Sequence of chain 1.J:
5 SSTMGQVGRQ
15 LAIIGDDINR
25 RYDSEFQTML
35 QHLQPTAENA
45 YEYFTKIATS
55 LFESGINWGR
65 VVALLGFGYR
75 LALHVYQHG

Sequence of chain 1.I:
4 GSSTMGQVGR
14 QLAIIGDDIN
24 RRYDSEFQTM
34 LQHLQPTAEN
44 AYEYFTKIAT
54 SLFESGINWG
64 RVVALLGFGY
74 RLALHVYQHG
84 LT

The small molecule below binds the protein below.
Small molecule (SMILES): CCCCCCCC(=O)OC[C@H](COP(=O)(O)OC[C@H](N)C(=O)O)OC(=O)CCCCCCC

Binding-site contacts:
Ligand atom C3G contacts residue ILE60 of chain 1.J at 4.2 Å (hydrophobic).
Ligand atom CB contacts residue ASN61 of chain 1.J at 4.0 Å.
Ligand atom C5B contacts residue TYR73 of chain 1.I at 3.9 Å (hydrophobic).
Ligand atom OXT contacts residue ASN61 of chain 1.J at 4.2 Å.
Ligand atom O contacts residue ILE60 of chain 1.J at 4.2 Å.
Ligand atom C8B contacts residue LEU69 of chain 1.J at 4.2 Å (hydrophobic).
Ligand atom C2B contacts residue TYR73 of chain 1.I at 3.5 Å (hydrophobic).
Ligand atom O3P contacts residue ASN23 of chain 1.I at 3.8 Å.
Ligand atom P contacts residue ASN61 of chain 1.J at 4.1 Å.
Ligand atom C7B contacts residue LEU69 of chain 1.J at 3.8 Å (hydrophobic).
Ligand atom C7B contacts residue VAL66 of chain 1.J at 4.0 Å (hydrophobic).
Ligand atom O3G contacts residue ILE60 of chain 1.J at 3.7 Å.
Ligand atom P contacts residue TRP62 of chain 1.J at 4.0 Å.
Ligand atom C2A contacts residue ILE60 of chain 1.J at 4.0 Å (hydrophobic).
Ligand atom O2G contacts residue TYR73 of chain 1.I at 3.7 Å.
Ligand atom C6B contacts residue LEU69 of chain 1.I at 3.8 Å (hydrophobic).
Ligand atom OXT contacts residue ILE60 of chain 1.J at 3.3 Å (h-bond).
Ligand atom P contacts residue TYR73 of chain 1.I at 3.7 Å.
Ligand atom C contacts residue ILE60 of chain 1.J at 4.0 Å (hydrophobic).
Ligand atom O1B contacts residue ILE60 of chain 1.J at 3.8 Å.
Ligand atom O1B contacts residue ASN61 of chain 1.J at 3.2 Å.
Ligand atom C6B contacts residue VAL66 of chain 1.J at 3.8 Å (hydrophobic).
Ligand atom C3B contacts residue VAL65 of chain 1.J at 3.9 Å (hydrophobic).
Ligand atom O3G contacts residue ASN61 of chain 1.J at 3.3 Å.
Ligand atom O3P contacts residue ASN61 of chain 1.J at 3.3 Å.
Ligand atom C7B contacts residue LEU69 of chain 1.I at 3.7 Å (hydrophobic).
Ligand atom O3G contacts residue TYR73 of chain 1.I at 4.2 Å.
Ligand atom O1G contacts residue ILE60 of chain 1.J at 3.8 Å.
Ligand atom O2P contacts residue TYR73 of chain 1.I at 2.4 Å (h-bond).
Ligand atom C4B contacts residue TRP62 of chain 1.J at 3.7 Å (hydrophobic).
Ligand atom O1B contacts residue VAL65 of chain 1.J at 3.5 Å.
Ligand atom C1B contacts residue TYR73 of chain 1.I at 4.1 Å (hydrophobic).
Ligand atom C6B contacts residue TYR73 of chain 1.I at 4.1 Å (hydrophobic).
Ligand atom C4B contacts residue TYR73 of chain 1.I at 3.5 Å (hydrophobic).
Ligand atom C1B contacts residue TRP62 of chain 1.J at 4.0 Å (hydrophobic).
Ligand atom C3G contacts residue TYR73 of chain 1.I at 3.9 Å (hydrophobic).
Ligand atom O3P contacts residue TRP62 of chain 1.J at 2.9 Å (h-bond).
Ligand atom O2P contacts residue ARG74 of chain 1.I at 4.2 Å.
Ligand atom O3G contacts residue TRP62 of chain 1.J at 3.9 Å.
Ligand atom O1B contacts residue TRP62 of chain 1.J at 3.3 Å (h-bond).